Binding-site contacts:
Ligand atom C5 contacts residue GLU56 of chain 1.D at 3.7 Å.
Ligand atom O5' contacts residue GLU56 of chain 1.D at 3.3 Å (salt-bridge).
Ligand atom O5' contacts residue ARG116 of chain 1.D at 3.0 Å (salt-bridge).
Ligand atom O2 contacts residue TYR74 of chain 1.D at 3.9 Å.
Ligand atom C2 contacts residue PHE84 of chain 1.D at 3.6 Å (hydrophobic).
Ligand atom O3' contacts residue GLU185 of chain 1.D at 3.0 Å (salt-bridge).
Ligand atom C5 contacts residue ARG116 of chain 1.D at 3.9 Å.
Ligand atom N4 contacts residue PHE125 of chain 1.D at 3.5 Å.
Ligand atom C5 contacts residue ASP121 of chain 1.D at 3.8 Å.
Ligand atom N3 contacts residue GLN85 of chain 1.D at 3.0 Å (h-bond).
Ligand atom O3' contacts residue TYR74 of chain 1.D at 2.5 Å (h-bond).
Ligand atom O2 contacts residue MET73 of chain 1.D at 3.9 Å.
Ligand atom C2' contacts residue ILE33 of chain 1.D at 3.8 Å (hydrophobic).
Ligand atom C2 contacts residue GLN85 of chain 1.D at 3.9 Å.
Ligand atom O4' contacts residue TRP61 of chain 1.D at 3.6 Å.
Ligand atom O4' contacts residue LEU70 of chain 1.D at 3.8 Å.
Ligand atom O2 contacts residue PHE125 of chain 1.D at 3.6 Å.
Ligand atom C4' contacts residue ARG182 of chain 1.D at 3.9 Å.
Ligand atom C4 contacts residue ASP121 of chain 1.D at 3.8 Å.
Ligand atom C2 contacts residue PHE125 of chain 1.D at 3.5 Å (hydrophobic).
Ligand atom C4 contacts residue PHE125 of chain 1.D at 3.5 Å (hydrophobic).
Ligand atom N3 contacts residue PHE125 of chain 1.D at 3.3 Å.
Ligand atom C5' contacts residue ARG182 of chain 1.D at 3.4 Å.
Ligand atom C1' contacts residue TYR74 of chain 1.D at 3.7 Å (hydrophobic).
Ligand atom C3' contacts residue GLU185 of chain 1.D at 3.3 Å.
Ligand atom N3 contacts residue PHE84 of chain 1.D at 3.6 Å.
Ligand atom C4 contacts residue GLN85 of chain 1.D at 3.8 Å.
Ligand atom N4 contacts residue GLN85 of chain 1.D at 3.1 Å (h-bond).
Ligand atom C5' contacts residue VAL58 of chain 1.D at 3.8 Å (hydrophobic).
Ligand atom C4' contacts residue GLU185 of chain 1.D at 4.0 Å.
Ligand atom C3' contacts residue TYR74 of chain 1.D at 3.6 Å (hydrophobic).
Ligand atom N4 contacts residue ASP121 of chain 1.D at 2.9 Å (salt-bridge).
Ligand atom C3' contacts residue ILE33 of chain 1.D at 3.6 Å (hydrophobic).
Ligand atom C5 contacts residue ARG92 of chain 1.D at 3.8 Å.
Ligand atom C2' contacts residue TYR74 of chain 1.D at 3.5 Å (hydrophobic).
Ligand atom O2 contacts residue PHE84 of chain 1.D at 3.6 Å.
Ligand atom C6 contacts residue GLU56 of chain 1.D at 3.7 Å.
Ligand atom C6 contacts residue ARG116 of chain 1.D at 3.4 Å.
Ligand atom O2 contacts residue GLN85 of chain 1.D at 3.8 Å.
Ligand atom C6 contacts residue TRP61 of chain 1.D at 3.9 Å (hydrophobic).

Sequence of chain 1.D:
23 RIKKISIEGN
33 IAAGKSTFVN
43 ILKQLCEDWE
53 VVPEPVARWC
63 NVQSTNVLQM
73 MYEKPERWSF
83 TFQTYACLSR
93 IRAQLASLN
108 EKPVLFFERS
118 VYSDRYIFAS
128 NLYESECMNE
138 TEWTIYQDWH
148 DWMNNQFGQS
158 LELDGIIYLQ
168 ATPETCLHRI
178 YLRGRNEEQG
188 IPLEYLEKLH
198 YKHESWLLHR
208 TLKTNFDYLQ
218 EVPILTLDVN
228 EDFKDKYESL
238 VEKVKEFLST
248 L

The protein below binds the small molecule below.
Small molecule (SMILES): Nc1ccn([C@H]2C[C@H](O)[C@@H](CO)O2)c(=O)n1